A small-molecule ligand and the protein it binds are described below.
Small molecule (SMILES): CCCCCC(=O)c1cc(O)c(O)c(O)c1

Sequence of chain 1.B:
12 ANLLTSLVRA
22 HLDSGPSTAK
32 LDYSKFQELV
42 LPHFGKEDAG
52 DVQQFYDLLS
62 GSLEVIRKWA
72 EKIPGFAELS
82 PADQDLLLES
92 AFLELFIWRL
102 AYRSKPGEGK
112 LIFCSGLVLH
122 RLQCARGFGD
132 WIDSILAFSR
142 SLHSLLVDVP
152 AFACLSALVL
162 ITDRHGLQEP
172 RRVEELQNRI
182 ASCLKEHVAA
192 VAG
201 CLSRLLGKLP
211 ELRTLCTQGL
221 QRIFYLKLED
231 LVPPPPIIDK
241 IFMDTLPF

Binding-site contacts:
Ligand atom C12 contacts residue LEU156 of chain 1.B at 3.7 Å (hydrophobic).
Ligand atom C5 contacts residue GLN178 of chain 1.B at 3.6 Å.
Ligand atom C11 contacts residue VAL160 of chain 1.B at 3.6 Å (hydrophobic).
Ligand atom C11 contacts residue LEU156 of chain 1.B at 4.2 Å (hydrophobic).
Ligand atom C15 contacts residue LEU212 of chain 1.B at 4.4 Å (hydrophobic).
Ligand atom C4 contacts residue LEU159 of chain 1.B at 3.1 Å (hydrophobic).
Ligand atom C12 contacts residue VAL160 of chain 1.B at 4.3 Å (hydrophobic).
Ligand atom C3 contacts residue LEU159 of chain 1.B at 3.1 Å (hydrophobic).
Ligand atom O16 contacts residue LEU206 of chain 1.B at 3.7 Å.
Ligand atom O8 contacts residue ILE162 of chain 1.B at 3.4 Å (h-bond).
Ligand atom O8 contacts residue LEU159 of chain 1.B at 2.6 Å (h-bond).
Ligand atom O10 contacts residue THR163 of chain 1.B at 4.4 Å.
Ligand atom C13 contacts residue TRP99 of chain 1.B at 4.3 Å (hydrophobic).
Ligand atom O9 contacts residue THR163 of chain 1.B at 2.6 Å (h-bond).
Ligand atom C2 contacts residue LEU159 of chain 1.B at 4.2 Å (hydrophobic).
Ligand atom O8 contacts residue THR163 of chain 1.B at 3.5 Å (h-bond).
Ligand atom O16 contacts residue LEU209 of chain 1.B at 4.5 Å.
Ligand atom C15 contacts residue LEU209 of chain 1.B at 3.8 Å (hydrophobic).
Ligand atom C4 contacts residue GLN178 of chain 1.B at 3.7 Å.
Ligand atom C5 contacts residue THR163 of chain 1.B at 3.2 Å.
Ligand atom C15 contacts residue LEU205 of chain 1.B at 3.9 Å (hydrophobic).
Ligand atom C15 contacts residue TRP99 of chain 1.B at 4.1 Å (hydrophobic).
Ligand atom C4 contacts residue THR163 of chain 1.B at 3.5 Å.
Ligand atom C3 contacts residue VAL160 of chain 1.B at 4.2 Å (hydrophobic).
Ligand atom C11 contacts residue LEU159 of chain 1.B at 4.5 Å (hydrophobic).
Ligand atom C14 contacts residue LEU209 of chain 1.B at 3.9 Å (hydrophobic).
Ligand atom C14 contacts residue LEU205 of chain 1.B at 4.2 Å (hydrophobic).
Ligand atom C14 contacts residue LEU206 of chain 1.B at 4.3 Å (hydrophobic).
Ligand atom O8 contacts residue GLN178 of chain 1.B at 2.9 Å (h-bond).
Ligand atom C6 contacts residue THR163 of chain 1.B at 4.1 Å.
Ligand atom C7 contacts residue ARG213 of chain 1.B at 4.5 Å.
Ligand atom C5 contacts residue LEU159 of chain 1.B at 4.3 Å (hydrophobic).
Ligand atom C13 contacts residue VAL160 of chain 1.B at 4.3 Å (hydrophobic).
Ligand atom O9 contacts residue GLN178 of chain 1.B at 2.8 Å (h-bond).